Binding-site contacts:
Ligand atom C5 contacts residue GLU265 of chain 1.A at 4.1 Å.
Ligand atom C4 contacts residue ASN266 of chain 1.A at 4.2 Å.
Ligand atom C1 contacts residue GLU265 of chain 1.A at 3.3 Å.
Ligand atom C2 contacts residue GLU265 of chain 1.A at 4.4 Å.
Ligand atom O5 contacts residue ASN266 of chain 1.A at 2.4 Å (h-bond).
Ligand atom O5 contacts residue GLU265 of chain 1.A at 3.8 Å.
Ligand atom C3 contacts residue ASN266 of chain 1.A at 3.8 Å.
Ligand atom O7 contacts residue ASN266 of chain 1.A at 3.7 Å.
Ligand atom C2 contacts residue ASN266 of chain 1.A at 2.5 Å.
Ligand atom C1 contacts residue ASN266 of chain 1.A at 1.4 Å.
Ligand atom O7 contacts residue GLU265 of chain 1.A at 3.2 Å (salt-bridge).
Ligand atom C7 contacts residue ASN266 of chain 1.A at 3.5 Å.
Ligand atom O6 contacts residue ASN266 of chain 1.A at 4.0 Å.
Ligand atom C8 contacts residue ASN264 of chain 1.A at 4.4 Å.
Ligand atom C7 contacts residue GLU265 of chain 1.A at 4.1 Å.
Ligand atom C5 contacts residue ASN266 of chain 1.A at 3.7 Å.
Ligand atom N2 contacts residue ASN266 of chain 1.A at 2.9 Å (h-bond).

Sequence of chain 1.A:
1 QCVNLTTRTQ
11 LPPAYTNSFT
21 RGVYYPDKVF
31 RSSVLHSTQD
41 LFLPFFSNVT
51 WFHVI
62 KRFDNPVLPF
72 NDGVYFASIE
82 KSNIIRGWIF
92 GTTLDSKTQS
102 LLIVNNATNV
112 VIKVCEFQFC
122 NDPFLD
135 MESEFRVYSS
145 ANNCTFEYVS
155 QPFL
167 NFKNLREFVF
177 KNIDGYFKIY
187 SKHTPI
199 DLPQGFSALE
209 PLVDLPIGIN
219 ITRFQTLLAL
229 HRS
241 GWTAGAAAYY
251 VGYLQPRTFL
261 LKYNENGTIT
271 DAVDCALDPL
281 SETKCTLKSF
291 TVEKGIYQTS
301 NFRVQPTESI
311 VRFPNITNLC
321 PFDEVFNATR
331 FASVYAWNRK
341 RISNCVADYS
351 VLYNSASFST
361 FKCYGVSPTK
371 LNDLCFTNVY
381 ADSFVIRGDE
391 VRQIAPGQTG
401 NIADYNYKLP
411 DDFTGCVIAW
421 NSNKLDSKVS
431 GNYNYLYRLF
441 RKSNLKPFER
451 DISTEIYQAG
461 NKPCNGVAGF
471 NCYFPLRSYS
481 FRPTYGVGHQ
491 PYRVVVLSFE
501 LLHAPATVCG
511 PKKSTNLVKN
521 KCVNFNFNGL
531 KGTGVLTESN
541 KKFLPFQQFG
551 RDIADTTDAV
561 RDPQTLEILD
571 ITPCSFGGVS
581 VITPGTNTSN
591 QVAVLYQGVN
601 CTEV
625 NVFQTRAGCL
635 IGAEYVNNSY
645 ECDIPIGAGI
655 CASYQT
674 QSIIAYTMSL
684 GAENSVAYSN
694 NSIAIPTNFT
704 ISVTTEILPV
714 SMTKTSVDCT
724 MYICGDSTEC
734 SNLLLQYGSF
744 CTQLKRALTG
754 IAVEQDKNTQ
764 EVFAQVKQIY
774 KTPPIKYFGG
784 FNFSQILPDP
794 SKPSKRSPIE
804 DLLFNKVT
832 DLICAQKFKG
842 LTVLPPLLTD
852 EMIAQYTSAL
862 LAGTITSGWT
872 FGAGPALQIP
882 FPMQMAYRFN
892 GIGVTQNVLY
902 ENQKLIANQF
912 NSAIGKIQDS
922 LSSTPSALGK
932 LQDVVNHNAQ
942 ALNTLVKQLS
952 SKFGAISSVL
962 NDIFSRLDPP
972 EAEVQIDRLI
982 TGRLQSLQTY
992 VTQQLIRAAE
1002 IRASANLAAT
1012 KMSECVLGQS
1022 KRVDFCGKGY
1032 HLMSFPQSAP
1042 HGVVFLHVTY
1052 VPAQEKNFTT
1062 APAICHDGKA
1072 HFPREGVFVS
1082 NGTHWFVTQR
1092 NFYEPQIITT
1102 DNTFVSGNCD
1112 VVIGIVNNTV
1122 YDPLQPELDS

The small molecule below binds the protein below.
Small molecule (SMILES): CC(=O)N[C@@H]1[C@@H](O)[C@H](O)[C@@H](CO)O[C@H]1O